Sequence of chain 2.A:
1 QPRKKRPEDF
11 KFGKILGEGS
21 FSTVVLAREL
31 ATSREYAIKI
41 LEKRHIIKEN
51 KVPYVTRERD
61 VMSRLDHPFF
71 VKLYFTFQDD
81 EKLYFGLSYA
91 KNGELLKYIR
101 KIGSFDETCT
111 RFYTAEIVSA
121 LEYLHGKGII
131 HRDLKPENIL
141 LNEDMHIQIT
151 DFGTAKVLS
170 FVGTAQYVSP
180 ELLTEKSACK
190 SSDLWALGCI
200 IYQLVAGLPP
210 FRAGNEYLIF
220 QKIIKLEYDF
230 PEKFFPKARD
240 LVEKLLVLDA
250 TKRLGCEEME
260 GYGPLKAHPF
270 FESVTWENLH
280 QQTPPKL

Binding-site contacts:
Ligand atom C10 contacts residue LEU16 of chain 2.A at 4.1 Å (hydrophobic).
Ligand atom O1 contacts residue SER88 of chain 2.A at 3.8 Å.
Ligand atom C2 contacts residue SER88 of chain 2.A at 3.6 Å.
Ligand atom C7 contacts residue LEU140 of chain 2.A at 4.4 Å (hydrophobic).
Ligand atom N3 contacts residue TYR89 of chain 2.A at 4.3 Å.
Ligand atom C7 contacts residue VAL24 of chain 2.A at 4.0 Å (hydrophobic).
Ligand atom C2 contacts residue LEU140 of chain 2.A at 3.5 Å (hydrophobic).
Ligand atom C11 contacts residue ALA37 of chain 2.A at 4.2 Å (hydrophobic).
Ligand atom C6 contacts residue THR150 of chain 2.A at 4.1 Å.
Ligand atom C9 contacts residue VAL24 of chain 2.A at 4.3 Å (hydrophobic).
Ligand atom N5 contacts residue VAL71 of chain 2.A at 4.4 Å.
Ligand atom C10 contacts residue VAL24 of chain 2.A at 4.3 Å (hydrophobic).
Ligand atom N3 contacts residue GLN148 of chain 2.A at 3.6 Å.
Ligand atom N5 contacts residue THR150 of chain 2.A at 3.2 Å (h-bond).
Ligand atom C2 contacts residue ALA37 of chain 2.A at 3.7 Å (hydrophobic).
Ligand atom C7 contacts residue THR150 of chain 2.A at 4.3 Å.
Ligand atom C4 contacts residue LEU87 of chain 2.A at 3.9 Å (hydrophobic).
Ligand atom O1 contacts residue ALA90 of chain 2.A at 3.1 Å (h-bond).
Ligand atom C4 contacts residue LEU140 of chain 2.A at 4.0 Å (hydrophobic).
Ligand atom C4 contacts residue VAL71 of chain 2.A at 3.7 Å (hydrophobic).
Ligand atom O1 contacts residue TYR89 of chain 2.A at 3.7 Å.
Ligand atom C11 contacts residue LEU140 of chain 2.A at 3.5 Å (hydrophobic).
Ligand atom N3 contacts residue ALA37 of chain 2.A at 3.9 Å.
Ligand atom C2 contacts residue ALA90 of chain 2.A at 4.1 Å (hydrophobic).
Ligand atom C10 contacts residue LEU140 of chain 2.A at 4.0 Å (hydrophobic).
Ligand atom C6 contacts residue LEU140 of chain 2.A at 3.7 Å (hydrophobic).
Ligand atom C8 contacts residue VAL24 of chain 2.A at 3.9 Å (hydrophobic).
Ligand atom C11 contacts residue VAL24 of chain 2.A at 4.4 Å (hydrophobic).
Ligand atom C4 contacts residue SER88 of chain 2.A at 3.5 Å.
Ligand atom O1 contacts residue LEU140 of chain 2.A at 4.0 Å.
Ligand atom N5 contacts residue LEU140 of chain 2.A at 4.0 Å.
Ligand atom N3 contacts residue ALA90 of chain 2.A at 4.1 Å.
Ligand atom O1 contacts residue ALA37 of chain 2.A at 3.6 Å.
Ligand atom N3 contacts residue LEU140 of chain 2.A at 3.8 Å.
Ligand atom C4 contacts residue THR150 of chain 2.A at 3.8 Å.
Ligand atom N5 contacts residue LEU87 of chain 2.A at 3.8 Å.
Ligand atom N3 contacts residue SER88 of chain 2.A at 2.7 Å (h-bond).
Ligand atom O1 contacts residue LEU16 of chain 2.A at 4.2 Å.
Ligand atom C9 contacts residue LEU16 of chain 2.A at 4.0 Å (hydrophobic).
Ligand atom C4 contacts residue GLN148 of chain 2.A at 4.0 Å.

The protein below binds the small molecule below.
Small molecule (SMILES): O=c1nc[nH]c2ccccc12